This protein binds this small molecule.
Small molecule (SMILES): CSC[S@](C)=O

Sequence of chain 1.B:
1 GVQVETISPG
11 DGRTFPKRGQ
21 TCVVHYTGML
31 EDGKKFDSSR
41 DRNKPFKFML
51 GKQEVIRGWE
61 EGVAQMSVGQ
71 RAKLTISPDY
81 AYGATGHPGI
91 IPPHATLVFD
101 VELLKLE

Binding-site contacts:
Ligand atom O contacts residue ILE56 of chain 1.B at 2.8 Å (h-bond).
Ligand atom C1 contacts residue TRP59 of chain 1.B at 4.3 Å (hydrophobic).
Ligand atom C1 contacts residue PHE99 of chain 1.B at 3.6 Å (hydrophobic).
Ligand atom S contacts residue VAL55 of chain 1.B at 4.0 Å.
Ligand atom S3 contacts residue TYR26 of chain 1.B at 3.5 Å (h-bond).
Ligand atom S3 contacts residue TRP59 of chain 1.B at 3.9 Å.
Ligand atom C2 contacts residue TYR82 of chain 1.B at 4.3 Å (hydrophobic).
Ligand atom C1 contacts residue ILE56 of chain 1.B at 4.0 Å (hydrophobic).
Ligand atom C1 contacts residue TYR82 of chain 1.B at 3.2 Å (hydrophobic).
Ligand atom C4 contacts residue PHE46 of chain 1.B at 3.5 Å (hydrophobic).
Ligand atom S3 contacts residue PHE46 of chain 1.B at 4.3 Å.
Ligand atom C4 contacts residue TYR26 of chain 1.B at 3.0 Å (hydrophobic).
Ligand atom S3 contacts residue ASP37 of chain 1.B at 4.2 Å.
Ligand atom S contacts residue TRP59 of chain 1.B at 4.0 Å.
Ligand atom O contacts residue TYR82 of chain 1.B at 3.8 Å.
Ligand atom O contacts residue VAL55 of chain 1.B at 3.2 Å.
Ligand atom S contacts residue ILE56 of chain 1.B at 4.1 Å.
Ligand atom S contacts residue TYR82 of chain 1.B at 4.1 Å.
Ligand atom C4 contacts residue ASP37 of chain 1.B at 4.2 Å.